Sequence of chain 1.I:
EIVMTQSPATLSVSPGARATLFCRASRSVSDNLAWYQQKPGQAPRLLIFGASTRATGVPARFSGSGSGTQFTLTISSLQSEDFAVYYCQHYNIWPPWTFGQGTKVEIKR

Sequence of chain 1.G:
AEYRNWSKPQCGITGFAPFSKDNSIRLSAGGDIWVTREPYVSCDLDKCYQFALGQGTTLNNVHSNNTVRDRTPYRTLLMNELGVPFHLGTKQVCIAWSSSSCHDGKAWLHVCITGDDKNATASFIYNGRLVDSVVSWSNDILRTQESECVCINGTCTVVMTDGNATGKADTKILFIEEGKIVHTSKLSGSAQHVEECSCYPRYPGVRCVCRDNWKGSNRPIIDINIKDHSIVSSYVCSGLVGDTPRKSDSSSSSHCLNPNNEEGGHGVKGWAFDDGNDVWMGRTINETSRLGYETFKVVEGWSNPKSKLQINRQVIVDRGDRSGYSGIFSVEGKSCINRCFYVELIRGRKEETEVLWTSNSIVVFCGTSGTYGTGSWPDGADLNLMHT

Binding-site contacts:
Ligand atom C4 contacts residue ASN390 of chain 1.G at 4.2 Å.
Ligand atom C7 contacts residue SER28 of chain 1.I at 4.0 Å.
Ligand atom C5 contacts residue ASN390 of chain 1.G at 3.5 Å.
Ligand atom C8 contacts residue GLU391 of chain 1.G at 3.2 Å.
Ligand atom C7 contacts residue GLU391 of chain 1.G at 3.7 Å.
Ligand atom N2 contacts residue ARG423 of chain 1.G at 4.3 Å.
Ligand atom C6 contacts residue LEU395 of chain 1.G at 4.1 Å (hydrophobic).
Ligand atom C1 contacts residue ASN390 of chain 1.G at 1.4 Å.
Ligand atom O6 contacts residue LEU395 of chain 1.G at 3.7 Å.
Ligand atom N2 contacts residue GLU391 of chain 1.G at 4.2 Å.
Ligand atom C7 contacts residue ARG423 of chain 1.G at 3.9 Å.
Ligand atom C5 contacts residue SER393 of chain 1.G at 4.1 Å.
Ligand atom C1 contacts residue THR392 of chain 1.G at 4.4 Å.
Ligand atom C3 contacts residue ASN390 of chain 1.G at 3.8 Å.
Ligand atom C1 contacts residue SER393 of chain 1.G at 4.3 Å.
Ligand atom O5 contacts residue ASN390 of chain 1.G at 2.2 Å (h-bond).
Ligand atom C7 contacts residue ASN390 of chain 1.G at 3.2 Å.
Ligand atom C2 contacts residue ARG423 of chain 1.G at 4.3 Å.
Ligand atom N2 contacts residue ASN390 of chain 1.G at 3.0 Å (h-bond).
Ligand atom O5 contacts residue SER393 of chain 1.G at 3.5 Å (h-bond).
Ligand atom O7 contacts residue ASN390 of chain 1.G at 2.9 Å (h-bond).
Ligand atom C6 contacts residue SER393 of chain 1.G at 4.0 Å.
Ligand atom O7 contacts residue ARG423 of chain 1.G at 3.4 Å (salt-bridge).
Ligand atom O7 contacts residue GLU391 of chain 1.G at 4.2 Å.
Ligand atom C2 contacts residue ASN390 of chain 1.G at 2.5 Å.
Ligand atom O5 contacts residue LEU395 of chain 1.G at 3.7 Å.
Ligand atom C8 contacts residue SER28 of chain 1.I at 4.1 Å.
Ligand atom O7 contacts residue SER28 of chain 1.I at 3.1 Å (h-bond).

This protein binds this small molecule.
Small molecule (SMILES): CC(=O)N[C@H]1[C@H](O[C@H]2[C@H](O)[C@@H](NC(C)=O)CO[C@@H]2CO)O[C@H](CO)[C@@H](O)[C@@H]1O